Sequence of chain 1.B:
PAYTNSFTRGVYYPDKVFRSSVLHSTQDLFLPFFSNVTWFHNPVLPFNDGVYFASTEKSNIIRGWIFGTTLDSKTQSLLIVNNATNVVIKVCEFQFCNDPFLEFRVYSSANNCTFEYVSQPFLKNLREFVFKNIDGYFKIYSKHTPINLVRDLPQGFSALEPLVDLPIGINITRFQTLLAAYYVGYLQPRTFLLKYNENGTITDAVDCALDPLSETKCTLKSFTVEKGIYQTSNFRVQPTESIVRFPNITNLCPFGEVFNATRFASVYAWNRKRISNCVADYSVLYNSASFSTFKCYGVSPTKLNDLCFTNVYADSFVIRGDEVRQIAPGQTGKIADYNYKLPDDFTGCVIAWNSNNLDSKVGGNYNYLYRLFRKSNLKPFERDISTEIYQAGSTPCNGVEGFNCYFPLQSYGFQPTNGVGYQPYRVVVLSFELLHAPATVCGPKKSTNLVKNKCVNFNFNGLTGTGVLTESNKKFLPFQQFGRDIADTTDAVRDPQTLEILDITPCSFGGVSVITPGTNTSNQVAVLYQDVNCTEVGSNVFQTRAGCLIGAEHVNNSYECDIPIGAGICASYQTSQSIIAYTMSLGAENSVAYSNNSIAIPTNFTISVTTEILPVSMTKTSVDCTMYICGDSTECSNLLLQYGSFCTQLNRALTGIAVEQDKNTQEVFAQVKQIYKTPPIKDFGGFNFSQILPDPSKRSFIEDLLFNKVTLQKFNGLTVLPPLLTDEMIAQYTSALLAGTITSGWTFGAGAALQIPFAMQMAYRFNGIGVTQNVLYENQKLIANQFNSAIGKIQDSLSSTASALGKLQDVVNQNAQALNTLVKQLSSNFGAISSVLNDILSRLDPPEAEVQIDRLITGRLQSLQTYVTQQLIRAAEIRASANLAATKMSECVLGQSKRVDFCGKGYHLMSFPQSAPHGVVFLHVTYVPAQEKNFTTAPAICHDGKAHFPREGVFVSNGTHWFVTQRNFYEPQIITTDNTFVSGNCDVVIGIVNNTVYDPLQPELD

This small molecule binds to this protein.
Small molecule (SMILES): CC(=O)N[C@@H]1[C@@H](O)[C@H](O)[C@@H](CO)O[C@H]1O

Binding-site contacts:
Ligand atom C8 contacts residue ASN280 of chain 1.B at 3.4 Å.
Ligand atom C8 contacts residue ASN282 of chain 1.B at 4.3 Å.
Ligand atom C2 contacts residue ASN282 of chain 1.B at 2.5 Å.
Ligand atom C4 contacts residue ASN282 of chain 1.B at 4.2 Å.
Ligand atom N2 contacts residue ASN282 of chain 1.B at 2.9 Å (h-bond).
Ligand atom C3 contacts residue ASN282 of chain 1.B at 3.8 Å.
Ligand atom C5 contacts residue ASN282 of chain 1.B at 3.7 Å.
Ligand atom C1 contacts residue ASN282 of chain 1.B at 1.4 Å.
Ligand atom C7 contacts residue ASN280 of chain 1.B at 3.6 Å.
Ligand atom C7 contacts residue ASN282 of chain 1.B at 3.1 Å.
Ligand atom C8 contacts residue GLU281 of chain 1.B at 3.7 Å.
Ligand atom O7 contacts residue ASN282 of chain 1.B at 2.9 Å (h-bond).
Ligand atom O5 contacts residue ASN282 of chain 1.B at 2.4 Å (h-bond).
Ligand atom O7 contacts residue ASN280 of chain 1.B at 2.9 Å (h-bond).